Sequence of chain 1.E:
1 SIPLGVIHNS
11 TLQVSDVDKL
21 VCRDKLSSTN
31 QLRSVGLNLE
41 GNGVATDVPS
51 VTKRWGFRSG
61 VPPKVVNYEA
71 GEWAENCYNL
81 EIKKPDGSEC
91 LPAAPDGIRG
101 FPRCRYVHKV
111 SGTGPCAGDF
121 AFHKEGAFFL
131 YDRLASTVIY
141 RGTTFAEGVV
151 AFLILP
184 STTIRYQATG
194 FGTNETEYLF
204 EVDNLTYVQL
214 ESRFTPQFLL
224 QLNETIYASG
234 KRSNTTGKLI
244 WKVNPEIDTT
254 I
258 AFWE

This protein binds this small molecule.
Small molecule (SMILES): CC(=O)N[C@H]1[C@H](O[C@H]2[C@H](O)[C@@H](NC(C)=O)CO[C@@H]2CO)O[C@H](CO)[C@@H](O[C@@H]2O[C@H](CO[C@H]3O[C@H](CO)[C@@H](O)[C@H](O)[C@@H]3O)[C@@H](O)[C@H](O[C@H]3O[C@H](CO)[C@@H](O)[C@H](O)[C@@H]3O)[C@@H]2O)[C@@H]1O

Binding-site contacts:
Ligand atom C8 contacts residue GLU204 of chain 1.E at 4.4 Å.
Ligand atom O7 contacts residue ASN226 of chain 1.E at 3.2 Å (h-bond).
Ligand atom O6 contacts residue ASN226 of chain 1.E at 3.2 Å (h-bond).
Ligand atom O7 contacts residue LEU223 of chain 1.E at 3.9 Å.
Ligand atom C6 contacts residue TYR230 of chain 1.E at 3.5 Å (hydrophobic).
Ligand atom C3 contacts residue ASN226 of chain 1.E at 3.7 Å.
Ligand atom C2 contacts residue TYR230 of chain 1.E at 4.0 Å (hydrophobic).
Ligand atom C8 contacts residue ARG188 of chain 1.E at 4.5 Å.
Ligand atom O5 contacts residue ASN226 of chain 1.E at 2.1 Å (h-bond).
Ligand atom C4 contacts residue TYR230 of chain 1.E at 4.5 Å (hydrophobic).
Ligand atom N2 contacts residue ASN226 of chain 1.E at 3.1 Å (h-bond).
Ligand atom C8 contacts residue THR186 of chain 1.E at 3.3 Å.
Ligand atom C8 contacts residue TYR230 of chain 1.E at 4.0 Å (hydrophobic).
Ligand atom O6 contacts residue TYR230 of chain 1.E at 3.3 Å.
Ligand atom C1 contacts residue TYR230 of chain 1.E at 4.5 Å (hydrophobic).
Ligand atom C4 contacts residue ASN226 of chain 1.E at 4.0 Å.
Ligand atom O5 contacts residue TYR230 of chain 1.E at 4.3 Å.
Ligand atom C5 contacts residue TYR230 of chain 1.E at 3.7 Å (hydrophobic).
Ligand atom C7 contacts residue ASN226 of chain 1.E at 3.4 Å.
Ligand atom O4 contacts residue TYR230 of chain 1.E at 3.7 Å.
Ligand atom C7 contacts residue THR186 of chain 1.E at 3.9 Å.
Ligand atom C6 contacts residue ASN226 of chain 1.E at 4.2 Å.
Ligand atom C1 contacts residue ASN226 of chain 1.E at 1.4 Å.
Ligand atom C2 contacts residue ASN226 of chain 1.E at 2.5 Å.
Ligand atom C7 contacts residue TYR230 of chain 1.E at 4.1 Å (hydrophobic).
Ligand atom O5 contacts residue GLU227 of chain 1.E at 4.0 Å.
Ligand atom C5 contacts residue ASN226 of chain 1.E at 3.5 Å.
Ligand atom O6 contacts residue GLU227 of chain 1.E at 3.3 Å.
Ligand atom C8 contacts residue ILE187 of chain 1.E at 4.2 Å (hydrophobic).
Ligand atom N2 contacts residue TYR230 of chain 1.E at 3.3 Å.
Ligand atom O7 contacts residue THR186 of chain 1.E at 3.7 Å.